Sequence of chain 1.B:
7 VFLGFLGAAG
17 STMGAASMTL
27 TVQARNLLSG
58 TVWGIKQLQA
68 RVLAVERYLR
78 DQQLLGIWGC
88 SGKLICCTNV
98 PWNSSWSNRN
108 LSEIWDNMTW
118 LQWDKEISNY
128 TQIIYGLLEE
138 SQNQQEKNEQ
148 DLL

Binding-site contacts:
Ligand atom C5 contacts residue ASN126 of chain 1.B at 3.6 Å.
Ligand atom O6 contacts residue ASN126 of chain 1.B at 4.1 Å.
Ligand atom O5 contacts residue ASN126 of chain 1.B at 2.3 Å (h-bond).
Ligand atom C2 contacts residue ASN126 of chain 1.B at 2.5 Å.
Ligand atom C4 contacts residue ASN126 of chain 1.B at 4.2 Å.
Ligand atom N2 contacts residue ASN126 of chain 1.B at 2.9 Å (h-bond).
Ligand atom O7 contacts residue ASN126 of chain 1.B at 4.1 Å.
Ligand atom C8 contacts residue GLU123 of chain 1.B at 3.6 Å.
Ligand atom C7 contacts residue GLU123 of chain 1.B at 4.5 Å.
Ligand atom C1 contacts residue ASN126 of chain 1.B at 1.4 Å.
Ligand atom C7 contacts residue ASN126 of chain 1.B at 3.8 Å.
Ligand atom C3 contacts residue ASN126 of chain 1.B at 3.8 Å.
Ligand atom C8 contacts residue LYS122 of chain 1.B at 4.1 Å.

The protein below binds the small molecule below.
Small molecule (SMILES): CC(=O)N[C@@H]1[C@@H](O)[C@H](O)[C@@H](CO)O[C@H]1O